Sequence of chain 3.A:
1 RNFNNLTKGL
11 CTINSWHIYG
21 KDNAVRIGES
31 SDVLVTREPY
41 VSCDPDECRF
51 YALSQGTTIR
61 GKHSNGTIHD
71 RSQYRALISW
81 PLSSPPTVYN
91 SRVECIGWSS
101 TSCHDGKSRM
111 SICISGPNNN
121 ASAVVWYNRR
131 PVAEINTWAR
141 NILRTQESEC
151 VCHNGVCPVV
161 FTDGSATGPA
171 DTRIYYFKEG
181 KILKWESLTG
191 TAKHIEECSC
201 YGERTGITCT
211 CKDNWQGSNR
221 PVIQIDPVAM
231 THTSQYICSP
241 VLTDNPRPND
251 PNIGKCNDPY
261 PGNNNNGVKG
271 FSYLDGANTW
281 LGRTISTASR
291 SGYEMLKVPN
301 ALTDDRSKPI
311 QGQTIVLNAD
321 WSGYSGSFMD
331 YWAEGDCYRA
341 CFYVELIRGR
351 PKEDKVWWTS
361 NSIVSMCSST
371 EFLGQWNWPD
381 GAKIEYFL

Binding-site contacts:
Ligand atom N2 contacts residue ASN2 of chain 3.A at 3.8 Å.
Ligand atom C4 contacts residue ASN154 of chain 3.A at 4.4 Å.
Ligand atom C4 contacts residue ASN5 of chain 3.A at 4.2 Å.
Ligand atom N2 contacts residue PHE3 of chain 3.A at 2.9 Å (h-bond).
Ligand atom C3 contacts residue PHE3 of chain 3.A at 4.5 Å (hydrophobic).
Ligand atom C1 contacts residue PHE3 of chain 3.A at 4.0 Å (hydrophobic).
Ligand atom O5 contacts residue ASN5 of chain 3.A at 2.4 Å (h-bond).
Ligand atom C1 contacts residue ASN5 of chain 3.A at 1.4 Å.
Ligand atom C2 contacts residue ASN5 of chain 3.A at 2.5 Å.
Ligand atom C7 contacts residue PHE3 of chain 3.A at 3.6 Å (hydrophobic).
Ligand atom C1 contacts residue ASN154 of chain 3.A at 4.1 Å.
Ligand atom C5 contacts residue ASN5 of chain 3.A at 3.6 Å.
Ligand atom C2 contacts residue PHE3 of chain 3.A at 3.9 Å (hydrophobic).
Ligand atom C8 contacts residue ASN2 of chain 3.A at 3.6 Å.
Ligand atom C6 contacts residue ASN154 of chain 3.A at 3.9 Å.
Ligand atom C7 contacts residue ASN5 of chain 3.A at 3.7 Å.
Ligand atom C7 contacts residue ASN2 of chain 3.A at 3.8 Å.
Ligand atom C8 contacts residue PHE3 of chain 3.A at 3.4 Å (hydrophobic).
Ligand atom O3 contacts residue ASN2 of chain 3.A at 3.6 Å.
Ligand atom O5 contacts residue ASN154 of chain 3.A at 3.9 Å.
Ligand atom N2 contacts residue ASN5 of chain 3.A at 2.9 Å (h-bond).
Ligand atom C5 contacts residue ASN154 of chain 3.A at 3.4 Å.
Ligand atom O7 contacts residue ASN5 of chain 3.A at 4.1 Å.
Ligand atom C3 contacts residue ASN5 of chain 3.A at 3.8 Å.

The small molecule below binds the protein below.
Small molecule (SMILES): CC(=O)N[C@@H]1[C@@H](O)[C@H](O)[C@@H](CO)O[C@H]1O